Sequence of chain 41.A:
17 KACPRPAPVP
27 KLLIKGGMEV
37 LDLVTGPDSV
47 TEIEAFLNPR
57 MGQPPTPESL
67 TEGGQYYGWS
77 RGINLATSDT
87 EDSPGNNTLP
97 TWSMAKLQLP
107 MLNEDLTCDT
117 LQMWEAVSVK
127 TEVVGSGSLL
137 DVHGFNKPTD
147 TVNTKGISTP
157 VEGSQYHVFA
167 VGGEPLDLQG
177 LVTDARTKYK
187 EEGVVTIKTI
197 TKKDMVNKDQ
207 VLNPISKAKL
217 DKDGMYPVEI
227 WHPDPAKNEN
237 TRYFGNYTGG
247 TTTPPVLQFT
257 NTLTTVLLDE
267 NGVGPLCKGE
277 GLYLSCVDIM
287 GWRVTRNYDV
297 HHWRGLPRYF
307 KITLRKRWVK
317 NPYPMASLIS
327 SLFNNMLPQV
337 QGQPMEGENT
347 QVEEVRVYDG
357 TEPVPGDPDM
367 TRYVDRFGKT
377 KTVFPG

Sequence of chain 41.E:
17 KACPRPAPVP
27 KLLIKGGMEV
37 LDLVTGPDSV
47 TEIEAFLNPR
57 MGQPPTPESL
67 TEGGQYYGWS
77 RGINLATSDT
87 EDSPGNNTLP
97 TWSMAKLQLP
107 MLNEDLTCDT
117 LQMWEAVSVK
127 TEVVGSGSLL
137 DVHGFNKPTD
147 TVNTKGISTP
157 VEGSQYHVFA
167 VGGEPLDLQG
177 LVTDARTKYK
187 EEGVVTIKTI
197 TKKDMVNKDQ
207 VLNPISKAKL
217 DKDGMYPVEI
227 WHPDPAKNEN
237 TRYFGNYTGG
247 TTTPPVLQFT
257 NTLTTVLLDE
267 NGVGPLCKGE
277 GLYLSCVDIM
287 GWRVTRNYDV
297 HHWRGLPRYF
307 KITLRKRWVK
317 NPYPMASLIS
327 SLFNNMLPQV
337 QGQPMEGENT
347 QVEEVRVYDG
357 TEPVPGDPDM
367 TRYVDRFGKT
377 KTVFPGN

Binding-site contacts:
Ligand atom O4 contacts residue THR291 of chain 41.E at 3.4 Å.
Ligand atom O3 contacts residue VAL296 of chain 41.E at 4.2 Å.
Ligand atom O4 contacts residue ILE79 of chain 41.E at 3.4 Å (h-bond).
Ligand atom O1B contacts residue ARG77 of chain 41.E at 2.8 Å (salt-bridge).
Ligand atom O10 contacts residue THR291 of chain 41.E at 4.0 Å.
Ligand atom C1 contacts residue ARG77 of chain 41.E at 3.4 Å.
Ligand atom O1B contacts residue TYR72 of chain 41.E at 3.7 Å.
Ligand atom O8 contacts residue TYR72 of chain 41.E at 3.2 Å (h-bond).
Ligand atom C3 contacts residue HIS298 of chain 41.E at 3.6 Å.
Ligand atom C3 contacts residue GLY78 of chain 41.E at 4.1 Å.
Ligand atom O1A contacts residue GLY78 of chain 41.E at 3.6 Å (h-bond).
Ligand atom O4 contacts residue GLY78 of chain 41.E at 3.1 Å.
Ligand atom C4 contacts residue ARG77 of chain 41.E at 4.2 Å.
Ligand atom C3 contacts residue GLY78 of chain 41.E at 4.2 Å.
Ligand atom C7 contacts residue TYR72 of chain 41.E at 4.2 Å (hydrophobic).
Ligand atom O6 contacts residue THR94 of chain 41.E at 3.7 Å.
Ligand atom C11 contacts residue ASP85 of chain 41.A at 3.8 Å.
Ligand atom C5 contacts residue TYR72 of chain 41.E at 3.5 Å (hydrophobic).
Ligand atom O1A contacts residue ARG77 of chain 41.E at 3.1 Å (salt-bridge).
Ligand atom C3 contacts residue VAL296 of chain 41.E at 3.5 Å (hydrophobic).
Ligand atom O6 contacts residue GLY78 of chain 41.E at 3.8 Å.
Ligand atom C6 contacts residue TYR72 of chain 41.E at 3.5 Å (hydrophobic).
Ligand atom C2 contacts residue GLY78 of chain 41.E at 4.2 Å.
Ligand atom C10 contacts residue TYR72 of chain 41.E at 4.2 Å (hydrophobic).
Ligand atom C1 contacts residue TYR72 of chain 41.E at 3.7 Å (hydrophobic).
Ligand atom O4 contacts residue TYR72 of chain 41.E at 3.9 Å.
Ligand atom C4 contacts residue GLY78 of chain 41.E at 3.4 Å.
Ligand atom O6 contacts residue ARG77 of chain 41.E at 4.0 Å.
Ligand atom N5 contacts residue TYR72 of chain 41.E at 3.2 Å (h-bond).
Ligand atom C6 contacts residue ASN93 of chain 41.E at 3.5 Å.
Ligand atom C4 contacts residue HIS298 of chain 41.E at 3.7 Å.
Ligand atom O3 contacts residue GLY78 of chain 41.E at 3.6 Å.
Ligand atom C8 contacts residue TYR72 of chain 41.E at 4.2 Å (hydrophobic).
Ligand atom O10 contacts residue ASN293 of chain 41.E at 3.8 Å.
Ligand atom O4 contacts residue HIS298 of chain 41.E at 3.1 Å (h-bond).
Ligand atom C4 contacts residue TYR72 of chain 41.E at 3.2 Å (hydrophobic).
Ligand atom C5 contacts residue ASN93 of chain 41.E at 4.3 Å.
Ligand atom O4 contacts residue VAL296 of chain 41.E at 4.2 Å.
Ligand atom O1A contacts residue TYR72 of chain 41.E at 3.4 Å.
Ligand atom O6 contacts residue ASN93 of chain 41.E at 2.8 Å (h-bond).

The small molecule below binds the protein below.
Small molecule (SMILES): CC(=O)N[C@H]1[C@H]([C@H](O)[C@H](O)CO)O[C@@](O[C@H]2[C@@H](O)[C@@H](CO)O[C@@H](O[C@H]3[C@H](O)[C@@H](O)[C@H](O)O[C@@H]3CO)[C@@H]2O)(C(=O)O)C[C@@H]1O